Sequence of chain 1.A:
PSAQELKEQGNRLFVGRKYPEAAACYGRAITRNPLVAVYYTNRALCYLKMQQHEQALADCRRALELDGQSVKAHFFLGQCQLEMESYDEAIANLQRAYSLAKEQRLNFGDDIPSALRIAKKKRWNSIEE

Binding-site contacts:
Ligand atom CJ contacts residue DCY13 of chain 1.C at 3.0 Å.
Ligand atom CH contacts residue DCY6 of chain 1.C at 1.8 Å.
Ligand atom OA contacts residue DCY13 of chain 1.C at 4.0 Å.
Ligand atom CA contacts residue DSN10 of chain 1.C at 4.2 Å.
Ligand atom OB contacts residue VAL18 of chain 1.A at 4.0 Å.
Ligand atom NB contacts residue DSN10 of chain 1.C at 4.2 Å.
Ligand atom CA contacts residue DCY6 of chain 1.C at 4.1 Å.
Ligand atom CG contacts residue VAL18 of chain 1.A at 4.3 Å (hydrophobic).
Ligand atom CE contacts residue DSN10 of chain 1.C at 4.1 Å.
Ligand atom CC contacts residue DAL9 of chain 1.C at 4.3 Å.
Ligand atom CK contacts residue DCY13 of chain 1.C at 1.8 Å.
Ligand atom CB contacts residue DSN10 of chain 1.C at 4.0 Å.
Ligand atom CA contacts residue DAL9 of chain 1.C at 3.8 Å.
Ligand atom CH contacts residue VAL18 of chain 1.A at 3.9 Å (hydrophobic).
Ligand atom CB contacts residue DAL9 of chain 1.C at 4.0 Å.
Ligand atom NB contacts residue DCY13 of chain 1.C at 3.3 Å.
Ligand atom NA contacts residue DCY6 of chain 1.C at 3.5 Å.
Ligand atom CD contacts residue DSN10 of chain 1.C at 4.0 Å.
Ligand atom CC contacts residue DSN10 of chain 1.C at 3.9 Å.
Ligand atom CG contacts residue DCY6 of chain 1.C at 2.8 Å.
Ligand atom CF contacts residue DSN10 of chain 1.C at 4.5 Å.
Ligand atom OB contacts residue DCY6 of chain 1.C at 3.3 Å (h-bond).
Ligand atom NB contacts residue DAL9 of chain 1.C at 4.2 Å.
Ligand atom OB contacts residue PHE17 of chain 1.A at 4.2 Å.
Ligand atom CK contacts residue DIL14 of chain 1.C at 4.4 Å.
Ligand atom CJ contacts residue DSN10 of chain 1.C at 4.5 Å.
Ligand atom CF contacts residue DCY6 of chain 1.C at 4.0 Å.
Ligand atom OA contacts residue DSN10 of chain 1.C at 4.3 Å.

A protein and the small-molecule ligand that binds it are described below.
Small molecule (SMILES): CC(=O)Nc1ccc(NC(C)=O)cc1